The small molecule below binds the protein below.
Small molecule (SMILES): CC(=O)[C@H]1CC[C@H]2[C@@H]3CCC4=CC(=O)CC[C@]4(C)[C@H]3CC[C@]12C

Sequence of chain 1.B:
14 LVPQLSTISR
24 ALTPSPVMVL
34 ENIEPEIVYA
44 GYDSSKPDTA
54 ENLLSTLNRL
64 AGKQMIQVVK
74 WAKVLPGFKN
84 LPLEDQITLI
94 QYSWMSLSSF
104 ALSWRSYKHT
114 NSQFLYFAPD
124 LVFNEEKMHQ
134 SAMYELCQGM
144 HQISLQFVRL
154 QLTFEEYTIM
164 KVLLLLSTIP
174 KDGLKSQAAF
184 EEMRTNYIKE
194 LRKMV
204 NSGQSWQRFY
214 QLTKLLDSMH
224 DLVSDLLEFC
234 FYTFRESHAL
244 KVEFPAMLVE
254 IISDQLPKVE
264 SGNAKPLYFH

Binding-site contacts:
Ligand atom C11 contacts residue ASN61 of chain 1.B at 3.9 Å.
Ligand atom C1 contacts residue LEU60 of chain 1.B at 3.6 Å (hydrophobic).
Ligand atom C21 contacts residue LEU57 of chain 1.B at 3.9 Å (hydrophobic).
Ligand atom O3 contacts residue LEU105 of chain 1.B at 4.0 Å.
Ligand atom C18 contacts residue ASN61 of chain 1.B at 3.8 Å.
Ligand atom C14 contacts residue MET136 of chain 1.B at 4.0 Å (hydrophobic).
Ligand atom O3 contacts residue ARG108 of chain 1.B at 3.1 Å (salt-bridge).
Ligand atom C21 contacts residue ASN61 of chain 1.B at 3.4 Å.
Ligand atom O3 contacts residue GLN67 of chain 1.B at 3.2 Å (h-bond).
Ligand atom C18 contacts residue CYS233 of chain 1.B at 3.7 Å (hydrophobic).
Ligand atom C4 contacts residue SER101 of chain 1.B at 3.6 Å.
Ligand atom C1 contacts residue ALA64 of chain 1.B at 3.9 Å (hydrophobic).
Ligand atom C3 contacts residue PHE120 of chain 1.B at 3.7 Å (hydrophobic).
Ligand atom C8 contacts residue MET98 of chain 1.B at 3.9 Å (hydrophobic).
Ligand atom C17 contacts residue MET136 of chain 1.B at 3.9 Å (hydrophobic).
Ligand atom C20 contacts residue PHE232 of chain 1.B at 3.8 Å (hydrophobic).
Ligand atom C12 contacts residue LEU60 of chain 1.B at 3.7 Å (hydrophobic).
Ligand atom O20 contacts residue PHE232 of chain 1.B at 3.3 Å.
Ligand atom C19 contacts residue ALA64 of chain 1.B at 3.6 Å (hydrophobic).
Ligand atom C3 contacts residue GLN67 of chain 1.B at 3.6 Å.
Ligand atom C2 contacts residue LEU63 of chain 1.B at 4.0 Å (hydrophobic).
Ligand atom C16 contacts residue MET136 of chain 1.B at 3.9 Å (hydrophobic).
Ligand atom C21 contacts residue THR236 of chain 1.B at 4.0 Å.
Ligand atom C19 contacts residue SER101 of chain 1.B at 3.6 Å.
Ligand atom O3 contacts residue SER101 of chain 1.B at 4.0 Å.
Ligand atom O3 contacts residue PHE120 of chain 1.B at 3.7 Å.
Ligand atom C17 contacts residue PHE232 of chain 1.B at 4.0 Å (hydrophobic).
Ligand atom C18 contacts residue MET98 of chain 1.B at 3.9 Å (hydrophobic).
Ligand atom C15 contacts residue MET136 of chain 1.B at 3.8 Å (hydrophobic).
Ligand atom O20 contacts residue THR236 of chain 1.B at 3.7 Å.
Ligand atom C4 contacts residue PHE120 of chain 1.B at 3.9 Å (hydrophobic).
Ligand atom C11 contacts residue LEU60 of chain 1.B at 3.8 Å (hydrophobic).
Ligand atom C16 contacts residue PHE232 of chain 1.B at 3.3 Å (hydrophobic).
Ligand atom C5 contacts residue SER101 of chain 1.B at 3.9 Å.
Ligand atom C12 contacts residue ASN61 of chain 1.B at 3.4 Å.
Ligand atom C6 contacts residue MET98 of chain 1.B at 3.9 Å (hydrophobic).
Ligand atom C2 contacts residue GLN67 of chain 1.B at 3.3 Å.
Ligand atom C7 contacts residue MET98 of chain 1.B at 3.8 Å (hydrophobic).
Ligand atom O20 contacts residue CYS233 of chain 1.B at 3.2 Å.
Ligand atom C6 contacts residue MET143 of chain 1.B at 3.9 Å (hydrophobic).